Sequence of chain 1.E:
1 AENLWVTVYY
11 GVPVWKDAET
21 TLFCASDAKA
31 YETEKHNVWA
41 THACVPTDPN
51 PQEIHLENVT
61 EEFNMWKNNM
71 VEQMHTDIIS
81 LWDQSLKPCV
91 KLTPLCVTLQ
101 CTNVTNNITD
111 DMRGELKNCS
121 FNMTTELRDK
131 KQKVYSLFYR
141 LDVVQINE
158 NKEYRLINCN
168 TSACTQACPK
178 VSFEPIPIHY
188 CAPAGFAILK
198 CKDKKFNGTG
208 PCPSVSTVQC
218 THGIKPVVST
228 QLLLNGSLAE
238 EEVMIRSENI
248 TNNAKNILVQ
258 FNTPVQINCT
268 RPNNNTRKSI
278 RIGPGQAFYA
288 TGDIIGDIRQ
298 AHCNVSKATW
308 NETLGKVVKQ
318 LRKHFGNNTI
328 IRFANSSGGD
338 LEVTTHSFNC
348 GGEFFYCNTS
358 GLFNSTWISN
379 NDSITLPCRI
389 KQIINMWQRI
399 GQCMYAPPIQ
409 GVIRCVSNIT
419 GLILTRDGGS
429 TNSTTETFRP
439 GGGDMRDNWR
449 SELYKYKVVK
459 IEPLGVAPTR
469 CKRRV

A small-molecule ligand and the protein it binds are described below.
Small molecule (SMILES): CC(=O)N[C@H]1[C@H](O[C@H]2[C@H](O)[C@@H](NC(C)=O)CO[C@@H]2CO)O[C@H](CO)[C@@H](O)[C@@H]1O

Binding-site contacts:
Ligand atom O7 contacts residue LEU137 of chain 1.E at 3.9 Å.
Ligand atom C3 contacts residue ASN118 of chain 1.E at 3.8 Å.
Ligand atom O7 contacts residue ASP290 of chain 1.E at 3.2 Å (salt-bridge).
Ligand atom C1 contacts residue TYR135 of chain 1.E at 3.8 Å (hydrophobic).
Ligand atom C4 contacts residue ASN118 of chain 1.E at 4.2 Å.
Ligand atom C8 contacts residue ASP290 of chain 1.E at 4.2 Å.
Ligand atom C5 contacts residue TYR135 of chain 1.E at 3.9 Å (hydrophobic).
Ligand atom C5 contacts residue ASN118 of chain 1.E at 3.7 Å.
Ligand atom C1 contacts residue ASN118 of chain 1.E at 1.4 Å.
Ligand atom N2 contacts residue ASN118 of chain 1.E at 2.9 Å (h-bond).
Ligand atom O7 contacts residue TYR135 of chain 1.E at 3.5 Å.
Ligand atom C7 contacts residue ASP290 of chain 1.E at 4.1 Å.
Ligand atom C7 contacts residue LEU137 of chain 1.E at 4.4 Å (hydrophobic).
Ligand atom C8 contacts residue VAL104 of chain 1.E at 3.8 Å (hydrophobic).
Ligand atom O5 contacts residue TYR135 of chain 1.E at 3.9 Å.
Ligand atom C7 contacts residue ASN118 of chain 1.E at 3.5 Å.
Ligand atom O5 contacts residue ASN118 of chain 1.E at 2.4 Å (h-bond).
Ligand atom C2 contacts residue ASN118 of chain 1.E at 2.4 Å.
Ligand atom O7 contacts residue ASN118 of chain 1.E at 3.7 Å.